Binding-site contacts:
Ligand atom C4 contacts residue ASN27 of chain 1.C at 4.2 Å.
Ligand atom O5 contacts residue ASN27 of chain 1.C at 2.4 Å (h-bond).
Ligand atom C8 contacts residue LYS26 of chain 1.C at 4.0 Å.
Ligand atom O7 contacts residue ASN27 of chain 1.C at 3.2 Å (h-bond).
Ligand atom C1 contacts residue ASN27 of chain 1.C at 1.4 Å.
Ligand atom C7 contacts residue ASN27 of chain 1.C at 3.2 Å.
Ligand atom C3 contacts residue ASN27 of chain 1.C at 3.7 Å.
Ligand atom C5 contacts residue ASN27 of chain 1.C at 3.7 Å.
Ligand atom N2 contacts residue ASN27 of chain 1.C at 2.8 Å (h-bond).
Ligand atom C8 contacts residue ASN27 of chain 1.C at 4.4 Å.
Ligand atom O5 contacts residue GLN19 of chain 1.C at 4.0 Å.
Ligand atom C2 contacts residue ASN27 of chain 1.C at 2.4 Å.

A small-molecule ligand and the protein it binds are described below.
Small molecule (SMILES): CC(=O)N[C@H]1[C@H](O[C@H]2[C@H](O)[C@@H](NC(C)=O)CO[C@@H]2CO)O[C@H](CO)[C@@H](O)[C@@H]1O

Sequence of chain 1.C:
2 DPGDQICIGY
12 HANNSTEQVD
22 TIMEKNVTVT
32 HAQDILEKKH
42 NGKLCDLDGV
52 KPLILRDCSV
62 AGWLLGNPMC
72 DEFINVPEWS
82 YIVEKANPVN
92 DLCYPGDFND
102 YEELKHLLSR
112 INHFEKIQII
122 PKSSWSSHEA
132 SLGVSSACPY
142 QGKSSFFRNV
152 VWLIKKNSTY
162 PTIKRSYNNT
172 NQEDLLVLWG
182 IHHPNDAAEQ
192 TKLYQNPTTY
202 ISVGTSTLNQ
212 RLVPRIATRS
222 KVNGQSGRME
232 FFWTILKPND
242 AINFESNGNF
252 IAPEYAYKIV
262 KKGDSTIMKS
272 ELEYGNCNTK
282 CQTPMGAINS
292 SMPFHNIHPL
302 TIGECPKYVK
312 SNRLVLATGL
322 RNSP